This protein binds this small molecule.
Small molecule (SMILES): Oc1c([C@@H](Nc2ccccn2)c2ccco2)cc(Cl)c2cccnc12

Binding-site contacts:
Ligand atom NAV contacts residue CYS113 of chain 1.A at 3.7 Å.
Ligand atom CAI contacts residue CYS113 of chain 1.A at 3.4 Å (hydrophobic).
Ligand atom CLAY contacts residue LEU95 of chain 1.A at 3.9 Å.
Ligand atom CAI contacts residue GLN111 of chain 1.A at 3.0 Å.
Ligand atom CAP contacts residue SER117 of chain 1.A at 3.3 Å.
Ligand atom CAH contacts residue GLN111 of chain 1.A at 4.0 Å.
Ligand atom CAA contacts residue SER117 of chain 1.A at 3.1 Å.
Ligand atom CAK contacts residue SER116 of chain 1.A at 3.8 Å.
Ligand atom CAI contacts residue LEU95 of chain 1.A at 3.8 Å (hydrophobic).
Ligand atom CAE contacts residue PHE164 of chain 1.A at 3.2 Å (hydrophobic).
Ligand atom CAP contacts residue PHE164 of chain 1.A at 3.7 Å (hydrophobic).
Ligand atom CAB contacts residue PHE164 of chain 1.A at 3.6 Å (hydrophobic).
Ligand atom CLAY contacts residue PHE164 of chain 1.A at 4.0 Å.
Ligand atom CAK contacts residue SER117 of chain 1.A at 3.8 Å.
Ligand atom CAM contacts residue ILE44 of chain 1.A at 4.2 Å (hydrophobic).
Ligand atom CAA contacts residue HIS120 of chain 1.A at 4.0 Å.
Ligand atom CAJ contacts residue CYS113 of chain 1.A at 2.7 Å (hydrophobic).
Ligand atom OAX contacts residue TRP112 of chain 1.A at 4.1 Å.
Ligand atom CAD contacts residue PHE164 of chain 1.A at 3.1 Å (hydrophobic).
Ligand atom CAH contacts residue LEU95 of chain 1.A at 3.6 Å (hydrophobic).
Ligand atom CAG contacts residue PHE164 of chain 1.A at 3.7 Å (hydrophobic).
Ligand atom CAI contacts residue ALA62 of chain 1.A at 3.6 Å (hydrophobic).
Ligand atom CAC contacts residue PHE164 of chain 1.A at 3.4 Å (hydrophobic).
Ligand atom NAV contacts residue TRP112 of chain 1.A at 3.7 Å.
Ligand atom CAM contacts residue PHE164 of chain 1.A at 4.0 Å (hydrophobic).
Ligand atom OAX contacts residue PHE164 of chain 1.A at 4.1 Å.
Ligand atom CAH contacts residue THR110 of chain 1.A at 4.0 Å.
Ligand atom CAJ contacts residue ALA62 of chain 1.A at 4.0 Å (hydrophobic).
Ligand atom CAJ contacts residue GLN111 of chain 1.A at 3.7 Å.
Ligand atom CAA contacts residue SER116 of chain 1.A at 4.0 Å.
Ligand atom CAH contacts residue ALA62 of chain 1.A at 3.8 Å (hydrophobic).
Ligand atom CAO contacts residue PHE164 of chain 1.A at 3.6 Å (hydrophobic).
Ligand atom CAI contacts residue THR110 of chain 1.A at 4.2 Å.
Ligand atom CAI contacts residue TRP112 of chain 1.A at 3.9 Å (hydrophobic).
Ligand atom CAJ contacts residue TRP112 of chain 1.A at 3.6 Å (hydrophobic).
Ligand atom NAT contacts residue PHE164 of chain 1.A at 3.3 Å.
Ligand atom CAQ contacts residue ILE44 of chain 1.A at 3.7 Å (hydrophobic).
Ligand atom CAL contacts residue PHE164 of chain 1.A at 3.9 Å (hydrophobic).
Ligand atom CAR contacts residue ILE44 of chain 1.A at 4.0 Å (hydrophobic).
Ligand atom CAR contacts residue GLY45 of chain 1.A at 4.1 Å.

Sequence of chain 1.A:
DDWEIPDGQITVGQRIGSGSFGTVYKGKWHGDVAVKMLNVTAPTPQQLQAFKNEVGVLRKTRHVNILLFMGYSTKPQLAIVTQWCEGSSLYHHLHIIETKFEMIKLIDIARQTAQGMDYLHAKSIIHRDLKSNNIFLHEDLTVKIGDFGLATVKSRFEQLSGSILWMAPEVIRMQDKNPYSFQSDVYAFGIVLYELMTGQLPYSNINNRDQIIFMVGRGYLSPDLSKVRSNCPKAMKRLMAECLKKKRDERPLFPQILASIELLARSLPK